The protein below binds the small molecule below.
Small molecule (SMILES): CC(=O)N[C@H]1[C@H](O[C@H]2[C@H](O)[C@@H](NC(C)=O)CO[C@@H]2CO)O[C@H](CO)[C@@H](O[C@@H]2O[C@H](CO)[C@@H](O)[C@H](O)[C@@H]2O)[C@@H]1O

Sequence of chain 1.G:
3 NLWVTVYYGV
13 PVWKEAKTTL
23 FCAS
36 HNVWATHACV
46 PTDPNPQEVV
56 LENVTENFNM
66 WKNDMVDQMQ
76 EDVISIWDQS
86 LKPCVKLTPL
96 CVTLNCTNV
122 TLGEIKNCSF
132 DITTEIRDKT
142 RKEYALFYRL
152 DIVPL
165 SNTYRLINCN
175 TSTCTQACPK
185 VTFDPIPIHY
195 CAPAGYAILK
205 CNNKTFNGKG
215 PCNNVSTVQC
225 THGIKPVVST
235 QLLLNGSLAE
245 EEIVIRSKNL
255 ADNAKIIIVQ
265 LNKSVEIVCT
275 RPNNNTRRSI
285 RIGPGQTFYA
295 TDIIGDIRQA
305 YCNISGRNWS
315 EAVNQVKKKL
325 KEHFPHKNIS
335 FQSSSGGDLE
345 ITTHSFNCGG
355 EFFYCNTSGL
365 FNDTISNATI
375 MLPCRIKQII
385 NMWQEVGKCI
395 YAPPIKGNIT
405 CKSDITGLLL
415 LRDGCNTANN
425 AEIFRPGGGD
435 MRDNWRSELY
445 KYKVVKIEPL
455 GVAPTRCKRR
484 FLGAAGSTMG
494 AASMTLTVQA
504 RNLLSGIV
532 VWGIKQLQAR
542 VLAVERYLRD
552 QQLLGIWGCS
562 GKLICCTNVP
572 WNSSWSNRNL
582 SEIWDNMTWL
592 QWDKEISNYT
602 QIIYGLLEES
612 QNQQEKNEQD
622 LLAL

Binding-site contacts:
Ligand atom O5 contacts residue ASN174 of chain 1.G at 2.4 Å (h-bond).
Ligand atom C3 contacts residue ASN174 of chain 1.G at 3.7 Å.
Ligand atom C5 contacts residue ASN174 of chain 1.G at 3.7 Å.
Ligand atom C4 contacts residue ASN174 of chain 1.G at 4.2 Å.
Ligand atom N2 contacts residue ASN174 of chain 1.G at 2.8 Å (h-bond).
Ligand atom C1 contacts residue ASN174 of chain 1.G at 1.4 Å.
Ligand atom C2 contacts residue ASN174 of chain 1.G at 2.4 Å.
Ligand atom C7 contacts residue ASN174 of chain 1.G at 3.5 Å.
Ligand atom O7 contacts residue ASN174 of chain 1.G at 3.9 Å.